Binding-site contacts:
Ligand atom C23 contacts residue SER52 of chain 1.C at 3.2 Å.
Ligand atom C19 contacts residue LEU23 of chain 1.D at 3.5 Å (hydrophobic).
Ligand atom C07 contacts residue TYR62 of chain 1.D at 3.8 Å (hydrophobic).
Ligand atom C22 contacts residue GLU26 of chain 1.D at 3.6 Å.
Ligand atom C28 contacts residue TYR62 of chain 1.D at 3.3 Å (hydrophobic).
Ligand atom C02 contacts residue TYR62 of chain 1.D at 3.5 Å (hydrophobic).
Ligand atom C04 contacts residue THR79 of chain 1.C at 3.6 Å.
Ligand atom C18 contacts residue LEU48 of chain 1.C at 3.5 Å (hydrophobic).
Ligand atom C12 contacts residue TYR62 of chain 1.D at 3.2 Å (hydrophobic).
Ligand atom C27 contacts residue TYR62 of chain 1.D at 3.4 Å (hydrophobic).
Ligand atom N01 contacts residue TYR62 of chain 1.D at 3.2 Å.
Ligand atom C05 contacts residue LEU114 of chain 1.D at 3.8 Å (hydrophobic).
Ligand atom C19 contacts residue PHE49 of chain 1.C at 3.8 Å (hydrophobic).
Ligand atom C19 contacts residue LEU48 of chain 1.C at 3.5 Å (hydrophobic).
Ligand atom C08 contacts residue TYR62 of chain 1.D at 3.6 Å (hydrophobic).
Ligand atom C20 contacts residue LEU23 of chain 1.D at 3.9 Å (hydrophobic).
Ligand atom N01 contacts residue VAL92 of chain 1.D at 3.2 Å.
Ligand atom C23 contacts residue GLU26 of chain 1.D at 3.2 Å.
Ligand atom C17 contacts residue SER52 of chain 1.C at 3.9 Å.
Ligand atom C11 contacts residue HIS60 of chain 1.D at 3.8 Å.
Ligand atom O25 contacts residue LEU48 of chain 1.C at 3.7 Å.
Ligand atom CL21 contacts residue LEU23 of chain 1.D at 3.5 Å.
Ligand atom C26 contacts residue TYR62 of chain 1.D at 3.3 Å (hydrophobic).
Ligand atom C04 contacts residue VAL92 of chain 1.D at 4.0 Å (hydrophobic).
Ligand atom C20 contacts residue PHE49 of chain 1.C at 3.8 Å (hydrophobic).
Ligand atom C10 contacts residue TYR62 of chain 1.D at 3.0 Å (hydrophobic).
Ligand atom C22 contacts residue SER52 of chain 1.C at 3.5 Å.
Ligand atom CL21 contacts residue ARG22 of chain 1.D at 3.8 Å.
Ligand atom C22 contacts residue ARG22 of chain 1.D at 3.5 Å.
Ligand atom C03 contacts residue VAL92 of chain 1.D at 3.9 Å (hydrophobic).
Ligand atom C16 contacts residue GLU26 of chain 1.D at 3.7 Å.
Ligand atom CL21 contacts residue PHE49 of chain 1.C at 3.8 Å.
Ligand atom C17 contacts residue GLU26 of chain 1.D at 3.5 Å.
Ligand atom N09 contacts residue TYR62 of chain 1.D at 2.7 Å (h-bond).
Ligand atom C14 contacts residue GLU26 of chain 1.D at 3.2 Å.
Ligand atom C06 contacts residue TYR82 of chain 1.C at 3.8 Å (hydrophobic).
Ligand atom C11 contacts residue TYR62 of chain 1.D at 3.2 Å (hydrophobic).
Ligand atom C04 contacts residue LEU114 of chain 1.D at 3.7 Å (hydrophobic).
Ligand atom C10 contacts residue TRP90 of chain 1.D at 3.6 Å (hydrophobic).
Ligand atom C02 contacts residue VAL92 of chain 1.D at 3.3 Å (hydrophobic).

A small-molecule ligand and the protein it binds are described below.
Small molecule (SMILES): N#Cc1cccc(CN2CCc3ncn(Cc4ccc(Cl)cc4)c(=O)c3C2)c1

Sequence of chain 1.D:
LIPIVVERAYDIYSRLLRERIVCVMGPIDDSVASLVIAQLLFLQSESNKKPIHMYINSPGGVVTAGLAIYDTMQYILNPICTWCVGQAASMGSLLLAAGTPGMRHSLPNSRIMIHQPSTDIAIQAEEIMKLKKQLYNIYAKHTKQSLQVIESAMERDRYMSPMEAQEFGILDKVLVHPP

Sequence of chain 1.C:
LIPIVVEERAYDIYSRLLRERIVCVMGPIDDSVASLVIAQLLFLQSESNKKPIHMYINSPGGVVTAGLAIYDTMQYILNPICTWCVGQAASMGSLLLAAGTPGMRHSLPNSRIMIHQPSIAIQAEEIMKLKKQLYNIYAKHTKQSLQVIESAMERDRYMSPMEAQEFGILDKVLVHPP